Sequence of chain 1.B:
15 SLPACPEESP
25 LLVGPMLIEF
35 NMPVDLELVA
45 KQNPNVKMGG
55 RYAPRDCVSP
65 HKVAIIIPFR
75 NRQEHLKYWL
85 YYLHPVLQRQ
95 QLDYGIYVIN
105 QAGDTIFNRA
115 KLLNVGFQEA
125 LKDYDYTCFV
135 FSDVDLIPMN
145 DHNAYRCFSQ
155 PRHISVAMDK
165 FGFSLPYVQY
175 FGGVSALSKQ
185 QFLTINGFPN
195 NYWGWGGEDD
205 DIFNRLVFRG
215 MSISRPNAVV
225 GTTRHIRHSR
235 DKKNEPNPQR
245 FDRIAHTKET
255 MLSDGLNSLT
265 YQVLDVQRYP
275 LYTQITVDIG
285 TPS

A protein and the small-molecule ligand that binds it are described below.
Small molecule (SMILES): CC(=O)N[C@H]1[C@H](O[C@H]2[C@@H](O)[C@@H](CO)O[C@@H](O[C@H]3[C@H](O)[C@@H](O)[C@H](O)O[C@@H]3CO)[C@@H]2O)O[C@H](CO)[C@@H](O)[C@@H]1O

Binding-site contacts:
Ligand atom O2 contacts residue PHE245 of chain 1.B at 4.0 Å.
Ligand atom O4 contacts residue ASP203 of chain 1.B at 2.8 Å (salt-bridge).
Ligand atom C8 contacts residue ASP204 of chain 1.B at 3.5 Å.
Ligand atom O7 contacts residue GLY201 of chain 1.B at 4.1 Å.
Ligand atom C7 contacts residue GLY201 of chain 1.B at 3.7 Å.
Ligand atom O4 contacts residue GOL1 of chain 1.P at 3.4 Å.
Ligand atom C2 contacts residue ASP204 of chain 1.B at 3.7 Å.
Ligand atom O6 contacts residue PHE165 of chain 1.B at 3.6 Å.
Ligand atom O6 contacts residue TRP199 of chain 1.B at 3.9 Å.
Ligand atom O5 contacts residue TYR171 of chain 1.B at 4.0 Å.
Ligand atom C6 contacts residue PHE165 of chain 1.B at 3.6 Å (hydrophobic).
Ligand atom C2 contacts residue TYR171 of chain 1.B at 4.0 Å (hydrophobic).
Ligand atom O7 contacts residue ARG244 of chain 1.B at 2.8 Å (salt-bridge).
Ligand atom C4 contacts residue TYR171 of chain 1.B at 3.8 Å (hydrophobic).
Ligand atom O3 contacts residue GLY200 of chain 1.B at 3.6 Å.
Ligand atom C3 contacts residue TYR171 of chain 1.B at 3.7 Å (hydrophobic).
Ligand atom C1 contacts residue TYR171 of chain 1.B at 3.5 Å (hydrophobic).
Ligand atom C8 contacts residue GLY201 of chain 1.B at 3.8 Å.
Ligand atom O3 contacts residue GLY201 of chain 1.B at 2.9 Å (h-bond).
Ligand atom C6 contacts residue TYR174 of chain 1.B at 3.9 Å (hydrophobic).
Ligand atom C8 contacts residue ILE248 of chain 1.B at 3.8 Å (hydrophobic).
Ligand atom O7 contacts residue TRP199 of chain 1.B at 3.9 Å.
Ligand atom C8 contacts residue PHE245 of chain 1.B at 3.9 Å (hydrophobic).
Ligand atom C3 contacts residue GLY201 of chain 1.B at 4.0 Å.
Ligand atom O3 contacts residue ASP204 of chain 1.B at 4.1 Å.
Ligand atom N2 contacts residue GLY201 of chain 1.B at 3.7 Å.
Ligand atom O3 contacts residue GOL1 of chain 1.P at 3.8 Å.
Ligand atom C8 contacts residue ARG244 of chain 1.B at 3.9 Å.
Ligand atom C7 contacts residue ARG244 of chain 1.B at 3.7 Å.
Ligand atom C5 contacts residue TYR171 of chain 1.B at 3.7 Å (hydrophobic).
Ligand atom C4 contacts residue ASP203 of chain 1.B at 3.7 Å.
Ligand atom O3 contacts residue ASP203 of chain 1.B at 2.7 Å (salt-bridge).
Ligand atom C2 contacts residue TRP199 of chain 1.B at 4.1 Å (hydrophobic).
Ligand atom C3 contacts residue ASP203 of chain 1.B at 3.5 Å.
Ligand atom C7 contacts residue ASP204 of chain 1.B at 3.6 Å.
Ligand atom C4 contacts residue TRP199 of chain 1.B at 4.0 Å (hydrophobic).
Ligand atom O4 contacts residue TYR174 of chain 1.B at 3.6 Å.
Ligand atom C3 contacts residue ASP204 of chain 1.B at 3.9 Å.
Ligand atom C3 contacts residue TYR171 of chain 1.B at 4.1 Å (hydrophobic).
Ligand atom N2 contacts residue ASP204 of chain 1.B at 2.8 Å (salt-bridge).